Sequence of chain 1.A:
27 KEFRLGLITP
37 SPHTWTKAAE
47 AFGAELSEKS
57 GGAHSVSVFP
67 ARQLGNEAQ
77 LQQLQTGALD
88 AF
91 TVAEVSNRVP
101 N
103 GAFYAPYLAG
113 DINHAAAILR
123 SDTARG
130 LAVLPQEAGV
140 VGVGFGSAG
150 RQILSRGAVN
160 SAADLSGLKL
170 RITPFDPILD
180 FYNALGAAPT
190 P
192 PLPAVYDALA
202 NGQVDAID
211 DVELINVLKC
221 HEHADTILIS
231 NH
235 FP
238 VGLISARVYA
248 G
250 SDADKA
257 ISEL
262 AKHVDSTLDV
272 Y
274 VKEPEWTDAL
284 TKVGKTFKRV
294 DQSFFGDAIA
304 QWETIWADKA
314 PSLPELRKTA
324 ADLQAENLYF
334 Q

Binding-site contacts:
Ligand atom C4 contacts residue PHE235 of chain 1.A at 3.9 Å (hydrophobic).
Ligand atom C3 contacts residue PHE235 of chain 1.A at 3.9 Å (hydrophobic).
Ligand atom O3 contacts residue HIS39 of chain 1.A at 3.0 Å (h-bond).
Ligand atom O2' contacts residue LEU193 of chain 1.A at 3.9 Å.
Ligand atom C3 contacts residue ASP211 of chain 1.A at 3.5 Å.
Ligand atom C1' contacts residue ARG150 of chain 1.A at 3.8 Å.
Ligand atom C3 contacts residue LEU214 of chain 1.A at 3.6 Å (hydrophobic).
Ligand atom C1' contacts residue PHE235 of chain 1.A at 4.0 Å (hydrophobic).
Ligand atom C1 contacts residue LEU193 of chain 1.A at 4.1 Å (hydrophobic).
Ligand atom C6 contacts residue PHE235 of chain 1.A at 3.6 Å (hydrophobic).
Ligand atom O2' contacts residue ARG170 of chain 1.A at 2.9 Å (salt-bridge).
Ligand atom O3 contacts residue ALA147 of chain 1.A at 3.4 Å.
Ligand atom O3 contacts residue ASP211 of chain 1.A at 2.6 Å (salt-bridge).
Ligand atom O1' contacts residue ARG170 of chain 1.A at 3.0 Å (salt-bridge).
Ligand atom C4 contacts residue THR35 of chain 1.A at 3.7 Å.
Ligand atom O1' contacts residue ARG150 of chain 1.A at 2.9 Å (salt-bridge).
Ligand atom O1' contacts residue LEU193 of chain 1.A at 3.9 Å.
Ligand atom C1' contacts residue THR172 of chain 1.A at 3.3 Å.
Ligand atom C5 contacts residue TRP41 of chain 1.A at 4.0 Å (hydrophobic).
Ligand atom C5 contacts residue THR91 of chain 1.A at 3.7 Å.
Ligand atom C3 contacts residue HIS39 of chain 1.A at 3.7 Å.
Ligand atom C1' contacts residue ARG170 of chain 1.A at 3.6 Å.
Ligand atom C1' contacts residue LEU193 of chain 1.A at 3.7 Å (hydrophobic).
Ligand atom C6 contacts residue THR91 of chain 1.A at 4.0 Å.
Ligand atom C6 contacts residue LEU193 of chain 1.A at 4.1 Å (hydrophobic).
Ligand atom O2' contacts residue THR172 of chain 1.A at 2.8 Å (h-bond).
Ligand atom C2 contacts residue LEU214 of chain 1.A at 3.5 Å (hydrophobic).
Ligand atom C2 contacts residue ASP211 of chain 1.A at 3.5 Å.
Ligand atom C4 contacts residue HIS39 of chain 1.A at 3.8 Å.
Ligand atom C2 contacts residue ARG150 of chain 1.A at 3.6 Å.
Ligand atom C5 contacts residue PHE235 of chain 1.A at 3.8 Å (hydrophobic).
Ligand atom C5 contacts residue ILE34 of chain 1.A at 4.0 Å (hydrophobic).
Ligand atom C1 contacts residue ARG150 of chain 1.A at 4.0 Å.
Ligand atom C5 contacts residue THR35 of chain 1.A at 4.0 Å.
Ligand atom C1 contacts residue PHE235 of chain 1.A at 3.6 Å (hydrophobic).
Ligand atom O3 contacts residue LEU214 of chain 1.A at 3.5 Å.
Ligand atom C4 contacts residue TRP41 of chain 1.A at 3.9 Å (hydrophobic).
Ligand atom C6 contacts residue ILE34 of chain 1.A at 3.9 Å (hydrophobic).
Ligand atom O1' contacts residue THR172 of chain 1.A at 3.4 Å (h-bond).
Ligand atom C2 contacts residue PHE235 of chain 1.A at 3.8 Å (hydrophobic).

This protein binds this small molecule.
Small molecule (SMILES): O=C(O)c1cccc(O)c1